This protein binds this small molecule.
Small molecule (SMILES): CCCCC[C@H](CC(=O)NO)C(=O)N[C@H](C(=O)N1CCC[C@H]1CO)C(C)C

Binding-site contacts:
Ligand atom O13 contacts residue GLY59 of chain 1.C at 3.6 Å.
Ligand atom O4 contacts residue CYS109 of chain 1.C at 3.3 Å (h-bond).
Ligand atom C24 contacts residue LEU144 of chain 1.C at 3.9 Å (hydrophobic).
Ligand atom C9 contacts residue HIS151 of chain 1.C at 3.4 Å.
Ligand atom C6 contacts residue GLY108 of chain 1.C at 3.8 Å.
Ligand atom C3 contacts residue ZN1 of chain 1.K at 2.9 Å.
Ligand atom C24 contacts residue ILE60 of chain 1.C at 3.4 Å (hydrophobic).
Ligand atom N1 contacts residue GLU152 of chain 1.C at 2.5 Å (salt-bridge).
Ligand atom N1 contacts residue GLN66 of chain 1.C at 3.6 Å.
Ligand atom O4 contacts residue HIS151 of chain 1.C at 3.4 Å (h-bond).
Ligand atom C3 contacts residue LEU110 of chain 1.C at 3.8 Å (hydrophobic).
Ligand atom C3 contacts residue GLU152 of chain 1.C at 3.7 Å.
Ligand atom C23 contacts residue ILE60 of chain 1.C at 3.7 Å (hydrophobic).
Ligand atom C7 contacts residue GLU152 of chain 1.C at 3.5 Å.
Ligand atom O4 contacts residue GLN66 of chain 1.C at 3.2 Å (h-bond).
Ligand atom O2 contacts residue GLN66 of chain 1.C at 2.8 Å (h-bond).
Ligand atom N14 contacts residue GLY108 of chain 1.C at 3.2 Å (h-bond).
Ligand atom O20 contacts residue GLU107 of chain 1.C at 3.6 Å.
Ligand atom C11 contacts residue ARG147 of chain 1.C at 3.8 Å.
Ligand atom O4 contacts residue LEU110 of chain 1.C at 2.9 Å (h-bond).
Ligand atom O20 contacts residue GLY108 of chain 1.C at 2.7 Å (h-bond).
Ligand atom O2 contacts residue GLU152 of chain 1.C at 2.4 Å (salt-bridge).
Ligand atom O13 contacts residue ILE60 of chain 1.C at 3.0 Å (h-bond).
Ligand atom N1 contacts residue ZN1 of chain 1.K at 3.0 Å.
Ligand atom C5 contacts residue GLY61 of chain 1.C at 3.2 Å.
Ligand atom C3 contacts residue HIS151 of chain 1.C at 3.6 Å.
Ligand atom O2 contacts residue HIS151 of chain 1.C at 3.1 Å.
Ligand atom C18 contacts residue TYR116 of chain 1.C at 3.4 Å (hydrophobic).
Ligand atom O27 contacts residue GLN106 of chain 1.C at 3.9 Å.
Ligand atom N1 contacts residue GLY61 of chain 1.C at 3.1 Å (h-bond).
Ligand atom C3 contacts residue GLY61 of chain 1.C at 3.4 Å.
Ligand atom O2 contacts residue HIS155 of chain 1.C at 3.1 Å.
Ligand atom C16 contacts residue TYR116 of chain 1.C at 3.8 Å (hydrophobic).
Ligand atom C19 contacts residue GLY108 of chain 1.C at 3.8 Å.
Ligand atom C10 contacts residue ARG147 of chain 1.C at 3.7 Å.
Ligand atom N1 contacts residue HIS151 of chain 1.C at 3.5 Å.
Ligand atom C8 contacts residue ILE60 of chain 1.C at 3.5 Å (hydrophobic).
Ligand atom O4 contacts residue ZN1 of chain 1.K at 2.2 Å.
Ligand atom C7 contacts residue ILE60 of chain 1.C at 3.6 Å (hydrophobic).
Ligand atom O2 contacts residue ZN1 of chain 1.K at 2.4 Å.

Sequence of chain 1.C:
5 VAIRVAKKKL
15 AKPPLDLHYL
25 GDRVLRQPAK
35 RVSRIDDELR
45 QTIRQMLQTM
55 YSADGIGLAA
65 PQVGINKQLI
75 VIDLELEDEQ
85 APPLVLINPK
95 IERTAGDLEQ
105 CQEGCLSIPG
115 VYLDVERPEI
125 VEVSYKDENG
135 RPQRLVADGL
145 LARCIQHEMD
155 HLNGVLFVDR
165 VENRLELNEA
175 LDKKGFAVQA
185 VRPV